Binding-site contacts:
Ligand atom N40 contacts residue ZN1 of chain 1.G at 2.1 Å.
Ligand atom F13 contacts residue ZN1 of chain 1.G at 3.5 Å.
Ligand atom C12 contacts residue THR199 of chain 1.B at 3.5 Å.
Ligand atom O38 contacts residue ZN1 of chain 1.G at 3.4 Å.
Ligand atom C37 contacts residue ASN64 of chain 1.B at 3.7 Å.
Ligand atom N40 contacts residue GLU104 of chain 1.B at 3.7 Å.
Ligand atom C20 contacts residue VAL119 of chain 1.B at 3.6 Å (hydrophobic).
Ligand atom C8 contacts residue HIS92 of chain 1.B at 3.4 Å.
Ligand atom O39 contacts residue THR198 of chain 1.B at 3.1 Å (h-bond).
Ligand atom C24 contacts residue VAL128 of chain 1.B at 3.5 Å (hydrophobic).
Ligand atom C37 contacts residue GLN69 of chain 1.B at 3.5 Å.
Ligand atom C11 contacts residue THR199 of chain 1.B at 3.5 Å.
Ligand atom O38 contacts residue VAL119 of chain 1.B at 3.7 Å.
Ligand atom C26 contacts residue LEU197 of chain 1.B at 3.4 Å (hydrophobic).
Ligand atom C19 contacts residue GLN90 of chain 1.B at 3.3 Å.
Ligand atom O40 contacts residue GLN69 of chain 1.B at 3.6 Å (h-bond).
Ligand atom C7 contacts residue ZN1 of chain 1.G at 3.4 Å.
Ligand atom C35 contacts residue ASN64 of chain 1.B at 3.8 Å.
Ligand atom S37 contacts residue HIS92 of chain 1.B at 3.5 Å (h-bond).
Ligand atom S30 contacts residue ASN64 of chain 1.B at 3.5 Å (h-bond).
Ligand atom O39 contacts residue LEU197 of chain 1.B at 3.5 Å.
Ligand atom O38 contacts residue HIS92 of chain 1.B at 3.1 Å.
Ligand atom F13 contacts residue THR198 of chain 1.B at 2.8 Å.
Ligand atom F13 contacts residue THR199 of chain 1.B at 3.7 Å.
Ligand atom N40 contacts residue HIS117 of chain 1.B at 3.5 Å (h-bond).
Ligand atom N40 contacts residue THR198 of chain 1.B at 2.9 Å (h-bond).
Ligand atom C20 contacts residue GLN90 of chain 1.B at 3.4 Å.
Ligand atom N40 contacts residue HIS94 of chain 1.B at 3.6 Å (h-bond).
Ligand atom C31 contacts residue HIS66 of chain 1.B at 3.5 Å.
Ligand atom C39 contacts residue ARG62 of chain 1.B at 3.6 Å.
Ligand atom O40 contacts residue ARG62 of chain 1.B at 3.7 Å.
Ligand atom N16 contacts residue HIS92 of chain 1.B at 3.4 Å.
Ligand atom O41 contacts residue ARG62 of chain 1.B at 2.8 Å (salt-bridge).
Ligand atom S37 contacts residue ZN1 of chain 1.G at 3.1 Å.
Ligand atom C12 contacts residue ZN1 of chain 1.G at 3.6 Å.
Ligand atom F14 contacts residue THR199 of chain 1.B at 3.0 Å.
Ligand atom C36 contacts residue ASN64 of chain 1.B at 3.7 Å.
Ligand atom F13 contacts residue HIS94 of chain 1.B at 3.2 Å.
Ligand atom C7 contacts residue HIS92 of chain 1.B at 3.2 Å.
Ligand atom N40 contacts residue HIS92 of chain 1.B at 3.4 Å (h-bond).

A small-molecule ligand and the protein it binds are described below.
Small molecule (SMILES): NS(=O)(=O)c1c(F)c(F)c(SCCc2ccc(C(=O)O)cc2)c(F)c1NC1CCCCCCCCCCC1

Sequence of chain 1.B:
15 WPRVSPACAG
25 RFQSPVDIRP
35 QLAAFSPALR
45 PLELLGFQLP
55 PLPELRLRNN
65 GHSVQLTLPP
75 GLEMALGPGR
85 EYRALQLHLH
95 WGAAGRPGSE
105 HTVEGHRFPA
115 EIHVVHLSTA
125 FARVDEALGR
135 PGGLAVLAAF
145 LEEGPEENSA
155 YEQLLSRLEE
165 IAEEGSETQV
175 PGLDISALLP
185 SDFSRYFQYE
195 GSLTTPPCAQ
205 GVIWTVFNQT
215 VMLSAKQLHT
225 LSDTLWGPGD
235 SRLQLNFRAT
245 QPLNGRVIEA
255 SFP